Binding-site contacts:
Ligand atom C5 contacts residue GLU126 of chain 1.G at 4.5 Å.
Ligand atom C8 contacts residue GLN173 of chain 1.G at 3.2 Å.
Ligand atom C3 contacts residue GLN173 of chain 1.G at 3.9 Å.
Ligand atom O7 contacts residue LYS177 of chain 1.G at 4.0 Å.
Ligand atom C7 contacts residue GLU127 of chain 1.G at 3.9 Å.
Ligand atom N2 contacts residue ASN147 of chain 1.G at 2.9 Å (h-bond).
Ligand atom C2 contacts residue ILE128 of chain 1.G at 4.4 Å (hydrophobic).
Ligand atom O3 contacts residue GLN173 of chain 1.G at 3.2 Å (h-bond).
Ligand atom C7 contacts residue ILE128 of chain 1.G at 3.9 Å (hydrophobic).
Ligand atom C2 contacts residue ASN147 of chain 1.G at 2.5 Å.
Ligand atom C7 contacts residue GLN173 of chain 1.G at 3.8 Å.
Ligand atom C4 contacts residue GLN173 of chain 1.G at 4.0 Å.
Ligand atom C3 contacts residue ASN147 of chain 1.G at 3.8 Å.
Ligand atom C2 contacts residue GLU127 of chain 1.G at 3.8 Å.
Ligand atom C3 contacts residue GLU127 of chain 1.G at 4.2 Å.
Ligand atom O5 contacts residue ASN147 of chain 1.G at 2.4 Å (h-bond).
Ligand atom C5 contacts residue ASN147 of chain 1.G at 3.7 Å.
Ligand atom C1 contacts residue GLU126 of chain 1.G at 3.5 Å.
Ligand atom C1 contacts residue ILE128 of chain 1.G at 4.0 Å (hydrophobic).
Ligand atom O6 contacts residue ASN147 of chain 1.G at 4.2 Å.
Ligand atom O7 contacts residue GLN173 of chain 1.G at 3.3 Å (h-bond).
Ligand atom O5 contacts residue GLU126 of chain 1.G at 3.8 Å.
Ligand atom O7 contacts residue ASN147 of chain 1.G at 3.7 Å.
Ligand atom N2 contacts residue ILE128 of chain 1.G at 3.8 Å.
Ligand atom O7 contacts residue ILE128 of chain 1.G at 3.2 Å.
Ligand atom C4 contacts residue ASN147 of chain 1.G at 4.2 Å.
Ligand atom C2 contacts residue GLN173 of chain 1.G at 4.0 Å.
Ligand atom O5 contacts residue GLU127 of chain 1.G at 4.4 Å.
Ligand atom C1 contacts residue ASN147 of chain 1.G at 1.4 Å.
Ligand atom C1 contacts residue GLU127 of chain 1.G at 3.3 Å.
Ligand atom O7 contacts residue GLU127 of chain 1.G at 3.9 Å.
Ligand atom C7 contacts residue ASN147 of chain 1.G at 3.7 Å.
Ligand atom N2 contacts residue GLU127 of chain 1.G at 3.1 Å.

A small-molecule ligand and the protein it binds are described below.
Small molecule (SMILES): CC(=O)N[C@@H]1[C@@H](O)[C@H](O)[C@@H](CO)O[C@H]1O

Sequence of chain 1.G:
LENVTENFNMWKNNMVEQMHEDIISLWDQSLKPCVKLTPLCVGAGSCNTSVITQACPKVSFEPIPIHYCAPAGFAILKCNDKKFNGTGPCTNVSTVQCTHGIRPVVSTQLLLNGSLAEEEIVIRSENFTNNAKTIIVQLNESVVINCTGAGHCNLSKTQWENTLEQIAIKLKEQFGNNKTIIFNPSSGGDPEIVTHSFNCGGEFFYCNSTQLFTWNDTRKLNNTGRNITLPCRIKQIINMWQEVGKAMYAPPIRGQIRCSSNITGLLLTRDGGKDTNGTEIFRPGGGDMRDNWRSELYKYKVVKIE